This protein binds this small molecule.
Small molecule (SMILES): C=CC(C)(C)[C@@]12C=C(OC)C(=O)N3/C(=C/c4c[nH]cn4)C(=O)N[C@]31N(OC)c1ccccc12

Sequence of chain 2.A:
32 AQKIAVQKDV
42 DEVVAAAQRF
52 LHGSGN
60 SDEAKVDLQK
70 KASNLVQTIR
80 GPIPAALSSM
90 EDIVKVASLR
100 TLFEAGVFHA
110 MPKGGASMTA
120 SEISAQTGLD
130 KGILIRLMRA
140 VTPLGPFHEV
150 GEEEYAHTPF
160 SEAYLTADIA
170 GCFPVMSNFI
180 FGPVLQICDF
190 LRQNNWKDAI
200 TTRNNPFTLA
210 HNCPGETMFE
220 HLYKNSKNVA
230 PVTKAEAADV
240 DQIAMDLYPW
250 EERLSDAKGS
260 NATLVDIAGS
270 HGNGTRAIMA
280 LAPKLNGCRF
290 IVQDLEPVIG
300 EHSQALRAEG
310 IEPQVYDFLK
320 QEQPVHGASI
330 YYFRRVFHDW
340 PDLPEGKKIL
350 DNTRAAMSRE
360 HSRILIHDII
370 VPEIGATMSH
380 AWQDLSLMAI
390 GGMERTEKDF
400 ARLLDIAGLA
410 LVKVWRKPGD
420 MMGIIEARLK

Binding-site contacts:
Ligand atom C29 contacts residue VAL239 of chain 2.A at 3.2 Å (hydrophobic).
Ligand atom C3 contacts residue SER385 of chain 2.A at 3.6 Å.
Ligand atom C4 contacts residue MET217 of chain 2.A at 3.8 Å (hydrophobic).
Ligand atom C18 contacts residue HIS337 of chain 2.A at 3.9 Å.
Ligand atom O21 contacts residue ASP338 of chain 2.A at 3.3 Å (salt-bridge).
Ligand atom O32 contacts residue TRP381 of chain 2.A at 3.4 Å.
Ligand atom C3 contacts residue ILE179 of chain 2.A at 3.9 Å (hydrophobic).
Ligand atom C26 contacts residue ALA237 of chain 2.A at 4.0 Å (hydrophobic).
Ligand atom N33 contacts residue MET175 of chain 2.A at 3.5 Å (h-bond).
Ligand atom C31 contacts residue TRP381 of chain 2.A at 3.8 Å (hydrophobic).
Ligand atom N28 contacts residue VAL239 of chain 2.A at 3.7 Å.
Ligand atom C22 contacts residue SAH1 of chain 2.C at 3.2 Å.
Ligand atom C4 contacts residue ILE179 of chain 2.A at 3.5 Å (hydrophobic).
Ligand atom C4 contacts residue ILE389 of chain 2.A at 3.8 Å (hydrophobic).
Ligand atom C26 contacts residue ARG334 of chain 2.A at 3.7 Å.
Ligand atom O32 contacts residue CYS171 of chain 2.A at 3.1 Å (h-bond).
Ligand atom C27 contacts residue CYS171 of chain 2.A at 3.7 Å (hydrophobic).
Ligand atom C20 contacts residue HIS337 of chain 2.A at 3.8 Å.
Ligand atom C16 contacts residue GLN382 of chain 2.A at 3.4 Å.
Ligand atom C5 contacts residue MET217 of chain 2.A at 3.8 Å (hydrophobic).
Ligand atom O19 contacts residue ARG334 of chain 2.A at 3.8 Å.
Ligand atom O21 contacts residue HIS337 of chain 2.A at 2.6 Å (h-bond).
Ligand atom O15 contacts residue TRP381 of chain 2.A at 3.8 Å.
Ligand atom C11 contacts residue ALA234 of chain 2.A at 4.0 Å (hydrophobic).
Ligand atom C12 contacts residue VAL174 of chain 2.A at 3.4 Å (hydrophobic).
Ligand atom C9 contacts residue ALA234 of chain 2.A at 3.6 Å (hydrophobic).
Ligand atom C9 contacts residue GLU235 of chain 2.A at 3.7 Å.
Ligand atom C12 contacts residue MET175 of chain 2.A at 3.6 Å (hydrophobic).
Ligand atom C22 contacts residue ASP338 of chain 2.A at 3.1 Å.
Ligand atom N28 contacts residue ALA237 of chain 2.A at 3.9 Å.
Ligand atom C16 contacts residue LEU386 of chain 2.A at 3.9 Å (hydrophobic).
Ligand atom O19 contacts residue HIS337 of chain 2.A at 3.4 Å.
Ligand atom C27 contacts residue ALA237 of chain 2.A at 3.6 Å (hydrophobic).
Ligand atom N30 contacts residue ARG334 of chain 2.A at 3.5 Å (salt-bridge).
Ligand atom C22 contacts residue HIS337 of chain 2.A at 3.1 Å.
Ligand atom C2 contacts residue SER385 of chain 2.A at 3.7 Å.
Ligand atom C25 contacts residue ARG334 of chain 2.A at 3.5 Å.
Ligand atom C22 contacts residue ARG334 of chain 2.A at 3.1 Å.
Ligand atom O21 contacts residue ARG334 of chain 2.A at 4.0 Å.
Ligand atom C2 contacts residue LEU386 of chain 2.A at 3.8 Å (hydrophobic).